A protein and the small-molecule ligand that binds it are described below.
Small molecule (SMILES): CCOC(=O)c1cnc2ccc(OCc3ccc(N4CCNCC4)nc3)cc2c1SCCC#N

Sequence of chain 1.B:
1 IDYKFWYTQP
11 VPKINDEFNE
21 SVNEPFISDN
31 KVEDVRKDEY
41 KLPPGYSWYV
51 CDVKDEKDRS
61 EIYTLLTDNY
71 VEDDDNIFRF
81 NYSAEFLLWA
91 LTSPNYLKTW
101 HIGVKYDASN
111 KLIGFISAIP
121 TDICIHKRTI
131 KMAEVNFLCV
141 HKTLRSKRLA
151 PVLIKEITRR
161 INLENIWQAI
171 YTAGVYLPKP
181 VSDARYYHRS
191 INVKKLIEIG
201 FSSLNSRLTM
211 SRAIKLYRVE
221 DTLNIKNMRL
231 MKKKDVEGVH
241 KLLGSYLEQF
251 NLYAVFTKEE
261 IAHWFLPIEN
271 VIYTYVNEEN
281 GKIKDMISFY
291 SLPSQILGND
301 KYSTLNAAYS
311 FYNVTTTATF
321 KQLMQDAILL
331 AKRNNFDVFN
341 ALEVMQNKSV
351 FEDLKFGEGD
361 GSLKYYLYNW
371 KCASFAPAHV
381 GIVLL

Binding-site contacts:
Ligand atom C10 contacts residue ASP73 of chain 1.B at 3.5 Å.
Ligand atom C5 contacts residue HIS188 of chain 1.B at 3.5 Å.
Ligand atom C9 contacts residue ASP73 of chain 1.B at 3.7 Å.
Ligand atom N contacts residue PHE80 of chain 1.B at 3.8 Å.
Ligand atom C22 contacts residue PHE80 of chain 1.B at 3.6 Å (hydrophobic).
Ligand atom C21 contacts residue PHE80 of chain 1.B at 3.7 Å (hydrophobic).
Ligand atom C13 contacts residue VAL71 of chain 1.B at 3.6 Å (hydrophobic).
Ligand atom C24 contacts residue PHE78 of chain 1.B at 3.6 Å (hydrophobic).
Ligand atom C18 contacts residue NHW1 of chain 1.I at 3.6 Å.
Ligand atom C7 contacts residue TYR309 of chain 1.B at 3.7 Å (hydrophobic).
Ligand atom C2 contacts residue PHE201 of chain 1.B at 3.5 Å (hydrophobic).
Ligand atom C3 contacts residue PHE78 of chain 1.B at 3.7 Å (hydrophobic).
Ligand atom C21 contacts residue ASP73 of chain 1.B at 3.3 Å.
Ligand atom N1 contacts residue LEU363 of chain 1.B at 3.5 Å.
Ligand atom C5 contacts residue TYR186 of chain 1.B at 3.3 Å (hydrophobic).
Ligand atom C24 contacts residue TYR309 of chain 1.B at 3.8 Å (hydrophobic).
Ligand atom C6 contacts residue TYR309 of chain 1.B at 3.8 Å (hydrophobic).
Ligand atom C1 contacts residue HIS188 of chain 1.B at 3.7 Å.
Ligand atom C11 contacts residue TYR186 of chain 1.B at 3.7 Å (hydrophobic).
Ligand atom C16 contacts residue LEU363 of chain 1.B at 3.7 Å (hydrophobic).
Ligand atom N4 contacts residue SER294 of chain 1.B at 2.8 Å (h-bond).
Ligand atom C1 contacts residue PHE201 of chain 1.B at 3.6 Å (hydrophobic).
Ligand atom N2 contacts residue LEU385 of chain 1.B at 3.2 Å (h-bond).
Ligand atom O contacts residue ASN340 of chain 1.B at 3.0 Å (h-bond).
Ligand atom C24 contacts residue SER294 of chain 1.B at 3.2 Å.
Ligand atom O1 contacts residue PHE78 of chain 1.B at 3.7 Å.
Ligand atom N4 contacts residue PHE78 of chain 1.B at 3.5 Å.
Ligand atom N3 contacts residue PHE80 of chain 1.B at 3.8 Å.
Ligand atom C17 contacts residue LEU385 of chain 1.B at 3.5 Å (hydrophobic).
Ligand atom O contacts residue LEU305 of chain 1.B at 3.7 Å.
Ligand atom O2 contacts residue ASP73 of chain 1.B at 3.2 Å.
Ligand atom O2 contacts residue GLU72 of chain 1.B at 3.7 Å.
Ligand atom C19 contacts residue LEU363 of chain 1.B at 3.6 Å (hydrophobic).
Ligand atom C2 contacts residue LEU196 of chain 1.B at 3.7 Å (hydrophobic).
Ligand atom N4 contacts residue PHE80 of chain 1.B at 3.5 Å.
Ligand atom O contacts residue TYR309 of chain 1.B at 3.6 Å (h-bond).
Ligand atom C1 contacts residue ASN340 of chain 1.B at 3.8 Å.
Ligand atom C23 contacts residue PHE80 of chain 1.B at 3.5 Å (hydrophobic).
Ligand atom C21 contacts residue GLU72 of chain 1.B at 3.7 Å.
Ligand atom C23 contacts residue PHE78 of chain 1.B at 3.8 Å (hydrophobic).